Sequence of chain 1.B:
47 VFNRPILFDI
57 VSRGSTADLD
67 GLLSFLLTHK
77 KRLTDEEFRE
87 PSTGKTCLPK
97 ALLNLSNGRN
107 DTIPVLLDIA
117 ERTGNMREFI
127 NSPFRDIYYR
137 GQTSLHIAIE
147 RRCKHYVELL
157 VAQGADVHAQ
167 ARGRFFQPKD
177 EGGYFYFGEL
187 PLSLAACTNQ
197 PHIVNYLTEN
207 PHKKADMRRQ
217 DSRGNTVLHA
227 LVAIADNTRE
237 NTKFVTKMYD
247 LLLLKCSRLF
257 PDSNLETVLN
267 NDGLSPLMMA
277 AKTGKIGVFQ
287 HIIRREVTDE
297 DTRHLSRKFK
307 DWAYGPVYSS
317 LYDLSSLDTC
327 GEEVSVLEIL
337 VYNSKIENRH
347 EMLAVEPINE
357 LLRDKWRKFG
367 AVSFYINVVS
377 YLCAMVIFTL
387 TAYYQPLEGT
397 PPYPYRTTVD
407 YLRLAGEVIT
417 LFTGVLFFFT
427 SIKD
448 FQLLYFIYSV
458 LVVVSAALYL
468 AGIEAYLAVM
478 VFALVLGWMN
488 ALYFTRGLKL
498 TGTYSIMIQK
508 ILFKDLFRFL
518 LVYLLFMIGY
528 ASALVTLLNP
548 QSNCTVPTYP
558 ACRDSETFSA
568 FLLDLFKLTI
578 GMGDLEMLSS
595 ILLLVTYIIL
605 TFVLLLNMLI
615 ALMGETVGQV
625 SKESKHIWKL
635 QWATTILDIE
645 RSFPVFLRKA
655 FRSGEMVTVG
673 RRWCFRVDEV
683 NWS

The protein below binds the small molecule below.
Small molecule (SMILES): CC(C)C[C@H](NC(=O)c1cc2ccccc2s1)C(=O)N1CCN(C(=O)[C@H](CO)NS(=O)(=O)c2ccc(Cl)cc2Cl)CC1

Binding-site contacts:
Ligand atom C02 contacts residue SER369 of chain 1.B at 3.9 Å.
Ligand atom CL37 contacts residue PHE491 of chain 1.B at 3.4 Å.
Ligand atom O31 contacts residue TYR452 of chain 1.B at 2.7 Å.
Ligand atom C15 contacts residue SER376 of chain 1.B at 3.3 Å.
Ligand atom O40 contacts residue TYR452 of chain 1.B at 3.5 Å.
Ligand atom CL37 contacts residue ASN373 of chain 1.B at 3.1 Å.
Ligand atom CL37 contacts residue TYR377 of chain 1.B at 3.9 Å.
Ligand atom O42 contacts residue ASN373 of chain 1.B at 2.3 Å (h-bond).
Ligand atom C04 contacts residue SER369 of chain 1.B at 3.8 Å.
Ligand atom C14 contacts residue TYR377 of chain 1.B at 3.4 Å (hydrophobic).
Ligand atom C18 contacts residue SER646 of chain 1.B at 3.9 Å.
Ligand atom N19 contacts residue SER646 of chain 1.B at 3.6 Å.
Ligand atom C18 contacts residue ASN373 of chain 1.B at 3.4 Å.
Ligand atom C04 contacts residue ASN373 of chain 1.B at 3.0 Å.
Ligand atom O28 contacts residue PHE448 of chain 1.B at 3.2 Å (h-bond).
Ligand atom C27 contacts residue TYR452 of chain 1.B at 3.7 Å (hydrophobic).
Ligand atom C07 contacts residue ASN373 of chain 1.B at 3.6 Å.
Ligand atom N06 contacts residue ASN373 of chain 1.B at 2.6 Å (h-bond).
Ligand atom C01 contacts residue PHE647 of chain 1.B at 3.8 Å (hydrophobic).
Ligand atom C05 contacts residue ASN373 of chain 1.B at 3.2 Å.
Ligand atom C38 contacts residue PHE491 of chain 1.B at 3.8 Å (hydrophobic).
Ligand atom C12 contacts residue THR419 of chain 1.B at 3.6 Å.
Ligand atom C12 contacts residue ALA380 of chain 1.B at 3.9 Å (hydrophobic).
Ligand atom C39 contacts residue TYR490 of chain 1.B at 3.3 Å (hydrophobic).
Ligand atom S16 contacts residue SER376 of chain 1.B at 3.1 Å (h-bond).
Ligand atom C01 contacts residue SER369 of chain 1.B at 3.3 Å.
Ligand atom CL37 contacts residue VAL374 of chain 1.B at 3.2 Å.
Ligand atom C20 contacts residue ASP642 of chain 1.B at 3.8 Å.
Ligand atom C10 contacts residue PHE423 of chain 1.B at 3.8 Å (hydrophobic).
Ligand atom C02 contacts residue SER646 of chain 1.B at 3.5 Å.
Ligand atom O41 contacts residue THR426 of chain 1.B at 2.9 Å.
Ligand atom C13 contacts residue ALA380 of chain 1.B at 3.5 Å (hydrophobic).
Ligand atom O28 contacts residue GLN449 of chain 1.B at 3.8 Å.
Ligand atom C38 contacts residue TYR490 of chain 1.B at 3.8 Å (hydrophobic).
Ligand atom C13 contacts residue SER376 of chain 1.B at 3.3 Å.
Ligand atom C14 contacts residue SER376 of chain 1.B at 3.0 Å.
Ligand atom S30 contacts residue TYR452 of chain 1.B at 3.8 Å.
Ligand atom C24 contacts residue SER646 of chain 1.B at 3.4 Å.
Ligand atom S16 contacts residue ASN373 of chain 1.B at 3.3 Å (h-bond).
Ligand atom C11 contacts residue PHE423 of chain 1.B at 3.5 Å (hydrophobic).